Sequence of chain 1.H:
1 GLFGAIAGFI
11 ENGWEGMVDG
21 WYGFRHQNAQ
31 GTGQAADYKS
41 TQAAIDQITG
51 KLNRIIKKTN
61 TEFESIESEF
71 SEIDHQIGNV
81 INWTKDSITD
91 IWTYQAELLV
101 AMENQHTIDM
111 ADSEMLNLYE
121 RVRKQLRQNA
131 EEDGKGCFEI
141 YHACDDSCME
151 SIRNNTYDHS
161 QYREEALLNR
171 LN

Sequence of chain 1.A:
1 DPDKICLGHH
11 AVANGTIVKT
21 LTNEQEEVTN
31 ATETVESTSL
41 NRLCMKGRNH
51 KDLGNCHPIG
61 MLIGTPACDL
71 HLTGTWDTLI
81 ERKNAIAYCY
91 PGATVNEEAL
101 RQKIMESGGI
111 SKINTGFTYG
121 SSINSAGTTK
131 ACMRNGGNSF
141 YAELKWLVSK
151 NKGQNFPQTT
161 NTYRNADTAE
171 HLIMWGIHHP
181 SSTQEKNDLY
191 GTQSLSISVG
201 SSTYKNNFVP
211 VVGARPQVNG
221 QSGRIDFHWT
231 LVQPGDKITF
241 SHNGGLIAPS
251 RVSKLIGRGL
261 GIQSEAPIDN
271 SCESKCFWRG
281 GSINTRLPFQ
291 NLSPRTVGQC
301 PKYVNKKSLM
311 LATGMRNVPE

Binding-site contacts:
Ligand atom C8 contacts residue CA1 of chain 1.W at 4.4 Å.
Ligand atom N2 contacts residue CA1 of chain 1.W at 4.2 Å.
Ligand atom O7 contacts residue GLU64 of chain 1.B at 4.5 Å.
Ligand atom O7 contacts residue CA1 of chain 1.W at 2.3 Å.
Ligand atom C3 contacts residue ASN82 of chain 1.H at 3.8 Å.
Ligand atom C2 contacts residue ASN82 of chain 1.H at 2.5 Å.
Ligand atom C7 contacts residue CA1 of chain 1.W at 3.4 Å.
Ligand atom C7 contacts residue HIS75 of chain 1.H at 4.3 Å.
Ligand atom N2 contacts residue ASN79 of chain 1.H at 4.3 Å.
Ligand atom C7 contacts residue ASN79 of chain 1.H at 3.2 Å.
Ligand atom O7 contacts residue HIS75 of chain 1.H at 4.2 Å.
Ligand atom N2 contacts residue GLY78 of chain 1.H at 4.5 Å.
Ligand atom N2 contacts residue ARG295 of chain 1.G at 4.5 Å.
Ligand atom C2 contacts residue CA1 of chain 1.W at 4.2 Å.
Ligand atom C8 contacts residue ARG295 of chain 1.G at 3.2 Å.
Ligand atom C7 contacts residue ASN82 of chain 1.H at 3.8 Å.
Ligand atom O7 contacts residue ARG295 of chain 1.G at 3.2 Å (salt-bridge).
Ligand atom C1 contacts residue ASN82 of chain 1.H at 1.4 Å.
Ligand atom C4 contacts residue ASN82 of chain 1.H at 4.3 Å.
Ligand atom C5 contacts residue ASN82 of chain 1.H at 3.6 Å.
Ligand atom C7 contacts residue GLU106 of chain 1.A at 4.4 Å.
Ligand atom O7 contacts residue ASN79 of chain 1.H at 2.9 Å (h-bond).
Ligand atom C8 contacts residue GLY78 of chain 1.H at 3.9 Å.
Ligand atom O7 contacts residue GLU106 of chain 1.A at 3.3 Å (salt-bridge).
Ligand atom O6 contacts residue ARG258 of chain 1.A at 4.0 Å.
Ligand atom O5 contacts residue ASN82 of chain 1.H at 2.3 Å (h-bond).
Ligand atom N2 contacts residue ASN82 of chain 1.H at 3.0 Å (h-bond).
Ligand atom C8 contacts residue ASN79 of chain 1.H at 3.2 Å.
Ligand atom O7 contacts residue ASN82 of chain 1.H at 4.3 Å.
Ligand atom C8 contacts residue HIS75 of chain 1.H at 3.4 Å.
Ligand atom C7 contacts residue ARG295 of chain 1.G at 3.4 Å.

Sequence of chain 1.B:
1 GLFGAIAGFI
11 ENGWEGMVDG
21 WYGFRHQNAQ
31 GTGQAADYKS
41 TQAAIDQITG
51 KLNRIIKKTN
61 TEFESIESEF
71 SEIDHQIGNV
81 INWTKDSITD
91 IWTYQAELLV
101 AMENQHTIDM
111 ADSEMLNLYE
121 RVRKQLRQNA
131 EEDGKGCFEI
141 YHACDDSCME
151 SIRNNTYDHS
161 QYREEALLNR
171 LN

The protein below binds the small molecule below.
Small molecule (SMILES): CC(=O)N[C@H]1[C@H](O[C@H]2[C@H](O)[C@@H](NC(C)=O)CO[C@@H]2CO)O[C@H](CO)[C@@H](O)[C@@H]1O

Sequence of chain 1.G:
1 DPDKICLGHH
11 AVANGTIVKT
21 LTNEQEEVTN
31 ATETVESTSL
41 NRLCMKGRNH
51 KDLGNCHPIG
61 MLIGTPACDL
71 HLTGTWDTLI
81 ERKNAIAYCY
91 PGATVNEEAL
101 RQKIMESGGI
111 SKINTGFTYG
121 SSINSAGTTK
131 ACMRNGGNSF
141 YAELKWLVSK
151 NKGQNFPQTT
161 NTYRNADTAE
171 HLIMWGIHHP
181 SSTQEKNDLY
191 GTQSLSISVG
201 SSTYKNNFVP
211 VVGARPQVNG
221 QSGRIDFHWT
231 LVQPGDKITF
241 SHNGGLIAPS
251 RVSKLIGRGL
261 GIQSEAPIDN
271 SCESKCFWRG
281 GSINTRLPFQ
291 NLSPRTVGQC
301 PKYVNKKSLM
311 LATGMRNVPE